Sequence of chain 1.D:
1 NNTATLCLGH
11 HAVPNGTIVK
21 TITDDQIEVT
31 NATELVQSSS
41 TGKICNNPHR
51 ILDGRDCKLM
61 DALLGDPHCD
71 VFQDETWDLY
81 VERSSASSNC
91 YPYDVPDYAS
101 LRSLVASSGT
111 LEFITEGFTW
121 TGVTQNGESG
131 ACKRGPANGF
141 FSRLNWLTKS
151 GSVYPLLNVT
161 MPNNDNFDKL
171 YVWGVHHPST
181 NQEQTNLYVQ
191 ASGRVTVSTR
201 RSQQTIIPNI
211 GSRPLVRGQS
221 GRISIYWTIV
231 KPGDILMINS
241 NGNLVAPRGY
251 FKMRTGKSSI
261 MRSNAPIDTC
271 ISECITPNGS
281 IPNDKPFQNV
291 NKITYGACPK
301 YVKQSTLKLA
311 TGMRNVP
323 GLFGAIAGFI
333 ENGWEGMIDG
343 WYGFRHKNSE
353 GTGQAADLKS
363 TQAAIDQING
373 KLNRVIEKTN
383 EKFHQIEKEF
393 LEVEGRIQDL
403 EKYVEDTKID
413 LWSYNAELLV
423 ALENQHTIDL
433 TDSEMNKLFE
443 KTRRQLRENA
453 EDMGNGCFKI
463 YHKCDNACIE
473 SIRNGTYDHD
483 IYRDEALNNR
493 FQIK

This protein binds this small molecule.
Small molecule (SMILES): CC(=O)N[C@@H]1[C@@H](O)[C@H](O)[C@@H](CO)O[C@H]1O

Binding-site contacts:
Ligand atom C1 contacts residue ASN291 of chain 1.D at 4.1 Å.
Ligand atom C5 contacts residue ASN278 of chain 1.D at 3.6 Å.
Ligand atom C6 contacts residue ASN291 of chain 1.D at 4.2 Å.
Ligand atom C7 contacts residue VAL290 of chain 1.D at 4.4 Å (hydrophobic).
Ligand atom C7 contacts residue ASN278 of chain 1.D at 3.1 Å.
Ligand atom C1 contacts residue ASN278 of chain 1.D at 1.4 Å.
Ligand atom C8 contacts residue VAL290 of chain 1.D at 4.3 Å (hydrophobic).
Ligand atom C3 contacts residue VAL290 of chain 1.D at 4.3 Å (hydrophobic).
Ligand atom C8 contacts residue ASN278 of chain 1.D at 4.4 Å.
Ligand atom C2 contacts residue VAL290 of chain 1.D at 4.0 Å (hydrophobic).
Ligand atom O5 contacts residue ASN278 of chain 1.D at 2.4 Å (h-bond).
Ligand atom C4 contacts residue ASN278 of chain 1.D at 4.1 Å.
Ligand atom C5 contacts residue ASN291 of chain 1.D at 4.1 Å.
Ligand atom C3 contacts residue ASN278 of chain 1.D at 3.7 Å.
Ligand atom C1 contacts residue VAL290 of chain 1.D at 3.5 Å (hydrophobic).
Ligand atom N2 contacts residue ASN278 of chain 1.D at 2.9 Å (h-bond).
Ligand atom C2 contacts residue ASN278 of chain 1.D at 2.3 Å.
Ligand atom O5 contacts residue VAL290 of chain 1.D at 4.5 Å.
Ligand atom O7 contacts residue ASN278 of chain 1.D at 2.9 Å (h-bond).
Ligand atom C8 contacts residue SER38 of chain 1.D at 3.6 Å.
Ligand atom N2 contacts residue VAL290 of chain 1.D at 3.8 Å.
Ligand atom O5 contacts residue ASN291 of chain 1.D at 3.8 Å.